Binding-site contacts:
Ligand atom C1 contacts residue ASN313 of chain 1.A at 1.4 Å.
Ligand atom N2 contacts residue ASN313 of chain 1.A at 2.9 Å (h-bond).
Ligand atom N2 contacts residue GLU312 of chain 1.A at 4.2 Å.
Ligand atom C8 contacts residue GLU312 of chain 1.A at 3.2 Å.
Ligand atom C2 contacts residue ASN313 of chain 1.A at 2.5 Å.
Ligand atom C3 contacts residue ASN313 of chain 1.A at 3.8 Å.
Ligand atom C1 contacts residue LYS589 of chain 1.C at 3.9 Å.
Ligand atom O5 contacts residue ASN313 of chain 1.A at 2.4 Å (h-bond).
Ligand atom C7 contacts residue GLU312 of chain 1.A at 4.2 Å.
Ligand atom O7 contacts residue ASN313 of chain 1.A at 4.1 Å.
Ligand atom C5 contacts residue ASN313 of chain 1.A at 3.7 Å.
Ligand atom C7 contacts residue ASN313 of chain 1.A at 3.7 Å.
Ligand atom C4 contacts residue ASN313 of chain 1.A at 4.2 Å.
Ligand atom O5 contacts residue LYS589 of chain 1.C at 3.9 Å.

Sequence of chain 1.C:
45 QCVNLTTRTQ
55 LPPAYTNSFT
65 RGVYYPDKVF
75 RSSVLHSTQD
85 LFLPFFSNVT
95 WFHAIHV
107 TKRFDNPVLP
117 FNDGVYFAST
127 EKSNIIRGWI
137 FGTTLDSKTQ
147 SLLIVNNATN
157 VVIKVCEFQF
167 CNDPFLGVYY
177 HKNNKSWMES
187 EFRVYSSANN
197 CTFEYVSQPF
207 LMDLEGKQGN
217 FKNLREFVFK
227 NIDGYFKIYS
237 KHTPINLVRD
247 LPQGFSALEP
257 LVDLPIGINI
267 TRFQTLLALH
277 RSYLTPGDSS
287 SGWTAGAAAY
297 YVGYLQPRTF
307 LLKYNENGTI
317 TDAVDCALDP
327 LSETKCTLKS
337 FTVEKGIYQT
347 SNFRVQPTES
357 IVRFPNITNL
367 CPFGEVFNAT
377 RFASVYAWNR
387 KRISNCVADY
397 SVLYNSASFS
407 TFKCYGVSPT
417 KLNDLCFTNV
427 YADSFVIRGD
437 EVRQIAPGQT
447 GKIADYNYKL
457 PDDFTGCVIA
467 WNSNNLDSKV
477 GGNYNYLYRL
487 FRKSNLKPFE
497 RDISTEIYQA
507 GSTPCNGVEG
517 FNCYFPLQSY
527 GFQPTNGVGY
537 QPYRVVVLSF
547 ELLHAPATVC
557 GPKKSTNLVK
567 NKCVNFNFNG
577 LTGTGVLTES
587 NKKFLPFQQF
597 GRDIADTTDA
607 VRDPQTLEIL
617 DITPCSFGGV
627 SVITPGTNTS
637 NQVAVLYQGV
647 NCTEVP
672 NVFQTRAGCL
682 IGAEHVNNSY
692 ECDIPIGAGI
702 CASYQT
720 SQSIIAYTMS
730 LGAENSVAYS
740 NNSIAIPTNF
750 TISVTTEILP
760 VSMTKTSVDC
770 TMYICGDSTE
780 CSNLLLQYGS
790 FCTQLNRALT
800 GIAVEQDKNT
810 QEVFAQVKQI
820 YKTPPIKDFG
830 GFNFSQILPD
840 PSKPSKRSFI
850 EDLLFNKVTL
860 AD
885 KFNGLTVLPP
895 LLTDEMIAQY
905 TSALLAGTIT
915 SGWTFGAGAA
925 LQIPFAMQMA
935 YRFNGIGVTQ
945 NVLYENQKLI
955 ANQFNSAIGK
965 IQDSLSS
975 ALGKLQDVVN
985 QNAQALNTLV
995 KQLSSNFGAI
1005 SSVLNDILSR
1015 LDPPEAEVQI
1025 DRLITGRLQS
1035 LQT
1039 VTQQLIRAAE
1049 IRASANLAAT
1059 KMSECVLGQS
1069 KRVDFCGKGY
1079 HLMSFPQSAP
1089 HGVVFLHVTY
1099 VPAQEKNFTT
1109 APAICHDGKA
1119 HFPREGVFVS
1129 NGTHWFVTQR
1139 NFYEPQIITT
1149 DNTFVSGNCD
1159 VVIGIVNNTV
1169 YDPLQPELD

A protein and the small-molecule ligand that binds it are described below.
Small molecule (SMILES): CC(=O)N[C@@H]1[C@@H](O)[C@H](O)[C@@H](CO)O[C@H]1O

Sequence of chain 1.A:
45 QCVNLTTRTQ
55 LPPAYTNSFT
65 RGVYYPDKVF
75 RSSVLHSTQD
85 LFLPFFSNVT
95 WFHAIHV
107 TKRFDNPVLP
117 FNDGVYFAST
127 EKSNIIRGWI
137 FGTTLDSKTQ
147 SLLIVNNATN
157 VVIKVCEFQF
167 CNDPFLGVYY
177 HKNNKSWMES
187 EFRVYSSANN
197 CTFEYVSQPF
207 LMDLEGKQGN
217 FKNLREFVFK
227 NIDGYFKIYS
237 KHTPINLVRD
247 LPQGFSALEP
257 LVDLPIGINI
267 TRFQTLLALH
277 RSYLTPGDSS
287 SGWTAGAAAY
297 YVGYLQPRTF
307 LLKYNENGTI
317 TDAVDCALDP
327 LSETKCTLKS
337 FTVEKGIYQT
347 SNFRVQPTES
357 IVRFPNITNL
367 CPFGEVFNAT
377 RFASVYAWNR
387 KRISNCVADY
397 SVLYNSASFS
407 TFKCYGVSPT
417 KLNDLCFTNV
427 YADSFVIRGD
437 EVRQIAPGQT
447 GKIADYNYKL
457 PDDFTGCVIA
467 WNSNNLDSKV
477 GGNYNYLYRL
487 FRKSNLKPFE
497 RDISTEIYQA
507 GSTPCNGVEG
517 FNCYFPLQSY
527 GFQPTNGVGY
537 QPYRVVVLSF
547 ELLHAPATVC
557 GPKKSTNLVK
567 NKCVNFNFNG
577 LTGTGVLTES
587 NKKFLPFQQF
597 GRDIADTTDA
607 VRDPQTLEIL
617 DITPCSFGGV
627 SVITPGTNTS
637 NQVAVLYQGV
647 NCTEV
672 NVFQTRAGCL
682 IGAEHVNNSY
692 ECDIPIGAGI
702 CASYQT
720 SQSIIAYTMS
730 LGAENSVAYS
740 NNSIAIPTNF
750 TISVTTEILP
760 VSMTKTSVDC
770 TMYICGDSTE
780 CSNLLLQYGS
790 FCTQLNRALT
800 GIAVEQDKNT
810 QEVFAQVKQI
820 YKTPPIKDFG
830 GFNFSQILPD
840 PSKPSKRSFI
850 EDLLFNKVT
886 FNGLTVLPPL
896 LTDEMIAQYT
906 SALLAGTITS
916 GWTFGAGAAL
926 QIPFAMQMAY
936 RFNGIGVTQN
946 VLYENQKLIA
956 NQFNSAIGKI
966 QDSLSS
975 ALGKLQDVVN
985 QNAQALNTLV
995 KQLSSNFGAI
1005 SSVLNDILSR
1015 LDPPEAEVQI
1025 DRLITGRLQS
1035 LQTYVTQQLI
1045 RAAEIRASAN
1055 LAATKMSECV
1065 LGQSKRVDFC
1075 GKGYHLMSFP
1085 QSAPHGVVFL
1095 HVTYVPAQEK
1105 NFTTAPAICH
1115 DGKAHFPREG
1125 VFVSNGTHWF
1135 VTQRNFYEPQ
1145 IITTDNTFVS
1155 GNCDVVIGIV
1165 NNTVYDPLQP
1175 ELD